Sequence of chain 1.B:
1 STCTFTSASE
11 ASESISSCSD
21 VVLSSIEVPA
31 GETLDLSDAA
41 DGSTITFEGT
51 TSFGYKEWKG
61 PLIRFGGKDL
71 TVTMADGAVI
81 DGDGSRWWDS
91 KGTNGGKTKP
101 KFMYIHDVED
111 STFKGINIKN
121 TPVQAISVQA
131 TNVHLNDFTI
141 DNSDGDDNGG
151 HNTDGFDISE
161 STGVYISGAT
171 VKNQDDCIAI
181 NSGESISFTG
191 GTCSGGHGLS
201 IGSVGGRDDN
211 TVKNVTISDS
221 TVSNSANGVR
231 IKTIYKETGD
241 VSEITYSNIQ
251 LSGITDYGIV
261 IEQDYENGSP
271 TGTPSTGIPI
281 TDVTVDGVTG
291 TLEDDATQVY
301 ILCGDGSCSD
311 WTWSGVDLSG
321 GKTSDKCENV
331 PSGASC

The small molecule below binds the protein below.
Small molecule (SMILES): OC[C@H]1O[C@H](O)[C@@H](O)[C@@H](O)[C@@H]1O

Binding-site contacts:
Ligand atom C2 contacts residue SER12 of chain 1.B at 2.5 Å.
Ligand atom C1 contacts residue ASP35 of chain 1.B at 4.2 Å.
Ligand atom C3 contacts residue SER12 of chain 1.B at 2.9 Å.
Ligand atom O6 contacts residue SER9 of chain 1.B at 3.8 Å.
Ligand atom C1 contacts residue SER12 of chain 1.B at 1.5 Å.
Ligand atom C2 contacts residue ASP35 of chain 1.B at 3.9 Å.
Ligand atom O5 contacts residue SER12 of chain 1.B at 2.4 Å (h-bond).
Ligand atom O6 contacts residue SER12 of chain 1.B at 4.3 Å.
Ligand atom C4 contacts residue SER12 of chain 1.B at 3.4 Å.
Ligand atom C6 contacts residue GLU13 of chain 1.B at 4.5 Å.
Ligand atom O2 contacts residue SER12 of chain 1.B at 3.7 Å.
Ligand atom C6 contacts residue SER12 of chain 1.B at 4.0 Å.
Ligand atom O3 contacts residue SER12 of chain 1.B at 4.2 Å.
Ligand atom O4 contacts residue SER12 of chain 1.B at 4.3 Å.
Ligand atom C5 contacts residue SER12 of chain 1.B at 2.7 Å.
Ligand atom O2 contacts residue ASP35 of chain 1.B at 4.2 Å.